Binding-site contacts:
Ligand atom O5 contacts residue GLN207 of chain 1.B at 3.7 Å.
Ligand atom C3 contacts residue GLN207 of chain 1.B at 4.2 Å.
Ligand atom C5 contacts residue GLN207 of chain 1.B at 3.5 Å.
Ligand atom O5 contacts residue GLN205 of chain 1.B at 3.4 Å (h-bond).
Ligand atom C2 contacts residue ASN228 of chain 1.B at 2.5 Å.
Ligand atom C1 contacts residue GLN205 of chain 1.B at 3.8 Å.
Ligand atom N2 contacts residue ASN228 of chain 1.B at 2.9 Å (h-bond).
Ligand atom C6 contacts residue GLN207 of chain 1.B at 4.4 Å.
Ligand atom C1 contacts residue GLN207 of chain 1.B at 3.5 Å.
Ligand atom C7 contacts residue ASN228 of chain 1.B at 4.1 Å.
Ligand atom C4 contacts residue ASN228 of chain 1.B at 4.2 Å.
Ligand atom O5 contacts residue ASN228 of chain 1.B at 2.4 Å (h-bond).
Ligand atom C1 contacts residue ASN228 of chain 1.B at 1.4 Å.
Ligand atom C2 contacts residue GLN207 of chain 1.B at 4.3 Å.
Ligand atom C5 contacts residue ASN228 of chain 1.B at 3.7 Å.
Ligand atom C4 contacts residue GLN207 of chain 1.B at 4.4 Å.
Ligand atom C3 contacts residue ASN228 of chain 1.B at 3.8 Å.

The small molecule below binds the protein below.
Small molecule (SMILES): CC(=O)N[C@@H]1[C@@H](O)[C@H](O)[C@@H](CO)O[C@H]1O

Sequence of chain 1.B:
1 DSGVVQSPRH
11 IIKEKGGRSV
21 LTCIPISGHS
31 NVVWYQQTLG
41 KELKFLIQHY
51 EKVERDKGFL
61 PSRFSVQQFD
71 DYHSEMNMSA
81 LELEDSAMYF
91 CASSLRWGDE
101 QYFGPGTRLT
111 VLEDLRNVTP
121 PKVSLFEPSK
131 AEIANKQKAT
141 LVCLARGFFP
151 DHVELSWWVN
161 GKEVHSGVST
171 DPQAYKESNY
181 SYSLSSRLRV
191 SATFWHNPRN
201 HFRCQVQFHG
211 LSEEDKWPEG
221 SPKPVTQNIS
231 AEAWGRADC